Sequence of chain 1.A:
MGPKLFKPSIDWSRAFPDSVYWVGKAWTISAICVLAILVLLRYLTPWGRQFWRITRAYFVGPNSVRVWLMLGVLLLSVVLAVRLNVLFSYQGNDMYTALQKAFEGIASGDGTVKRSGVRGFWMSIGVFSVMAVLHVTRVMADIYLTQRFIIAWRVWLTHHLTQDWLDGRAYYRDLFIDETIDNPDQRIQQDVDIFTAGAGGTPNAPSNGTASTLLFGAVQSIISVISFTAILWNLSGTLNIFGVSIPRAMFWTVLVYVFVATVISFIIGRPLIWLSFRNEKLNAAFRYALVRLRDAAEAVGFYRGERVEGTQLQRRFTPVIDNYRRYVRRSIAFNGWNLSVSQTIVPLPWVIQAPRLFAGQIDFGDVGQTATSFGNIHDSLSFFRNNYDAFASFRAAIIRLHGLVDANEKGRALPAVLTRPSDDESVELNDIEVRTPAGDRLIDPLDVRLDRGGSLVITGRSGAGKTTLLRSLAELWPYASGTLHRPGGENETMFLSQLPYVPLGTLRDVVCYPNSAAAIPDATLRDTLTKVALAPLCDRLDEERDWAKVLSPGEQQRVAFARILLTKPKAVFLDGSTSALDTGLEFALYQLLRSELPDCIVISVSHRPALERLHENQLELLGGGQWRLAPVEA

Sequence of chain 1.B:
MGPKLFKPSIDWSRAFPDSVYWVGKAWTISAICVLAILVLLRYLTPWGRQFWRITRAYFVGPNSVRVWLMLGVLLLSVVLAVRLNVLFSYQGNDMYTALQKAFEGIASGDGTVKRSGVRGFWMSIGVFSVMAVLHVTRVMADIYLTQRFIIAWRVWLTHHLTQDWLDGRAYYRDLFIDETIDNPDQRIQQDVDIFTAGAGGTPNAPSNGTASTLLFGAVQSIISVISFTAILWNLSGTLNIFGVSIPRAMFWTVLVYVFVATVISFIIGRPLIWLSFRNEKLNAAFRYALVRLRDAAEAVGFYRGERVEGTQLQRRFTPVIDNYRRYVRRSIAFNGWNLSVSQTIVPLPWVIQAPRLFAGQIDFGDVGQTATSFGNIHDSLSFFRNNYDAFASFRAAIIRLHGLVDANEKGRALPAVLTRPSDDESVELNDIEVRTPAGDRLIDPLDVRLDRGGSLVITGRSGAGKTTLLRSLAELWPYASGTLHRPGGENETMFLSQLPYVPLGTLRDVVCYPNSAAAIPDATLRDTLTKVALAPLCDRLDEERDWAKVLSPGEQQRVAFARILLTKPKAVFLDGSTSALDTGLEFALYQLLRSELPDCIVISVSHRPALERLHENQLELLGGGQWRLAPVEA

The small molecule below binds the protein below.
Small molecule (SMILES): Nc1ncnc2c1ncn2[C@@H]1O[C@H](CO[P](=O)(O)O[P](=O)(O)NP(=O)(O)O)[C@@H](O)[C@H]1O

Binding-site contacts:
Ligand atom C2 contacts residue ARG471 of chain 1.A at 3.6 Å.
Ligand atom PB contacts residue SER462 of chain 1.A at 4.0 Å.
Ligand atom N3B contacts residue MG1 of chain 1.H at 3.8 Å.
Ligand atom O2A contacts residue THR468 of chain 1.A at 3.6 Å.
Ligand atom O2B contacts residue THR467 of chain 1.A at 2.2 Å (h-bond).
Ligand atom O2B contacts residue LYS466 of chain 1.A at 3.9 Å.
Ligand atom O1B contacts residue LYS466 of chain 1.A at 3.2 Å.
Ligand atom O1G contacts residue HIS607 of chain 1.A at 3.6 Å (h-bond).
Ligand atom N3 contacts residue VAL550 of chain 1.B at 3.9 Å.
Ligand atom O3A contacts residue SER552 of chain 1.B at 3.6 Å.
Ligand atom O1A contacts residue THR467 of chain 1.A at 3.5 Å (h-bond).
Ligand atom O1B contacts residue ALA464 of chain 1.A at 3.8 Å.
Ligand atom N1 contacts residue TRP477 of chain 1.A at 3.8 Å.
Ligand atom O2' contacts residue VAL550 of chain 1.B at 3.9 Å.
Ligand atom PG contacts residue SER462 of chain 1.A at 3.2 Å.
Ligand atom N3B contacts residue SER552 of chain 1.B at 3.8 Å.
Ligand atom O2B contacts residue MG1 of chain 1.H at 2.4 Å.
Ligand atom C5' contacts residue THR468 of chain 1.A at 3.7 Å.
Ligand atom O2G contacts residue GLN498 of chain 1.A at 3.1 Å (h-bond).
Ligand atom O1A contacts residue THR468 of chain 1.A at 3.7 Å.
Ligand atom PG contacts residue MG1 of chain 1.H at 3.7 Å.
Ligand atom PA contacts residue THR468 of chain 1.A at 4.0 Å.
Ligand atom O3G contacts residue GLY554 of chain 1.B at 3.0 Å.
Ligand atom O2' contacts residue GLU555 of chain 1.B at 3.7 Å.
Ligand atom O1A contacts residue LYS466 of chain 1.A at 3.0 Å (salt-bridge).
Ligand atom O1G contacts residue SER462 of chain 1.A at 3.4 Å (h-bond).
Ligand atom O2G contacts residue MG1 of chain 1.H at 2.7 Å.
Ligand atom N3B contacts residue SER462 of chain 1.A at 3.0 Å (h-bond).
Ligand atom PB contacts residue THR467 of chain 1.A at 3.7 Å.
Ligand atom C3' contacts residue GLU555 of chain 1.B at 3.7 Å.
Ligand atom O1G contacts residue LYS466 of chain 1.A at 3.7 Å.
Ligand atom O1B contacts residue SER462 of chain 1.A at 3.8 Å.
Ligand atom O2A contacts residue THR467 of chain 1.A at 3.5 Å.
Ligand atom O1A contacts residue GLY465 of chain 1.A at 3.3 Å.
Ligand atom C2' contacts residue VAL550 of chain 1.B at 3.9 Å (hydrophobic).
Ligand atom O3G contacts residue SER462 of chain 1.A at 2.8 Å (h-bond).
Ligand atom O3' contacts residue GLY463 of chain 1.A at 3.5 Å (h-bond).
Ligand atom PB contacts residue MG1 of chain 1.H at 3.6 Å.
Ligand atom O3' contacts residue GLU555 of chain 1.B at 3.6 Å (salt-bridge).
Ligand atom O3G contacts residue ALA580 of chain 1.B at 3.9 Å.